This small molecule binds to this protein.
Small molecule (SMILES): OC[C@@H]1N[C@H](CO)[C@@H](O)[C@@H]1O

Sequence of chain 2.A:
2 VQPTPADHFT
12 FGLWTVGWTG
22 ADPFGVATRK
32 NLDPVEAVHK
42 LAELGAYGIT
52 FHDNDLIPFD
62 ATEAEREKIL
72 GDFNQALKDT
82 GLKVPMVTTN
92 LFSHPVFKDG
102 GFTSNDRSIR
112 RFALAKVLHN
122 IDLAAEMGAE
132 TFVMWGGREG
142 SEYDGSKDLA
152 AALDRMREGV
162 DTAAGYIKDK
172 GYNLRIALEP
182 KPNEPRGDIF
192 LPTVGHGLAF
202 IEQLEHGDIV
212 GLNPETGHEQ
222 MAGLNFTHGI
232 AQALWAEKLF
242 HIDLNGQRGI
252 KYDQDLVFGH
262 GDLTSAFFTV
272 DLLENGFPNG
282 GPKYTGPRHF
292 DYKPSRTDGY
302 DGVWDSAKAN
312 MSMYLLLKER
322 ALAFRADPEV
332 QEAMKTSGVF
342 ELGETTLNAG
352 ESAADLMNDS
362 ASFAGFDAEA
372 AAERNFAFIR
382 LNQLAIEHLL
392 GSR

Binding-site contacts:
Ligand atom O6 contacts residue MN1 of chain 2.E at 2.4 Å.
Ligand atom N5 contacts residue GLU180 of chain 2.A at 3.4 Å (salt-bridge).
Ligand atom O6 contacts residue ASP292 of chain 2.A at 2.9 Å (salt-bridge).
Ligand atom C2 contacts residue GLU180 of chain 2.A at 3.9 Å.
Ligand atom O3 contacts residue GLU180 of chain 2.A at 2.9 Å (salt-bridge).
Ligand atom O6 contacts residue GLU216 of chain 2.A at 3.0 Å (salt-bridge).
Ligand atom C2 contacts residue TRP15 of chain 2.A at 3.7 Å (hydrophobic).
Ligand atom C2 contacts residue MN1 of chain 2.E at 3.6 Å.
Ligand atom C5 contacts residue HIS53 of chain 2.A at 4.0 Å.
Ligand atom O4 contacts residue TRP136 of chain 2.A at 3.5 Å.
Ligand atom C2 contacts residue ASP244 of chain 2.A at 3.9 Å.
Ligand atom O3 contacts residue TRP136 of chain 2.A at 3.4 Å.
Ligand atom N5 contacts residue TRP15 of chain 2.A at 3.7 Å.
Ligand atom C6 contacts residue ASP292 of chain 2.A at 3.3 Å.
Ligand atom O4 contacts residue HIS53 of chain 2.A at 2.8 Å (h-bond).
Ligand atom C4 contacts residue HIS53 of chain 2.A at 3.7 Å.
Ligand atom N5 contacts residue ASP292 of chain 2.A at 2.8 Å (salt-bridge).
Ligand atom N5 contacts residue ASP244 of chain 2.A at 3.5 Å (salt-bridge).
Ligand atom O1 contacts residue MN1 of chain 2.E at 3.9 Å.
Ligand atom O1 contacts residue TRP15 of chain 2.A at 3.7 Å.
Ligand atom C1 contacts residue MET87 of chain 2.A at 3.5 Å (hydrophobic).
Ligand atom N5 contacts residue MN1 of chain 2.E at 2.5 Å.
Ligand atom C5 contacts residue ASP292 of chain 2.A at 3.5 Å.
Ligand atom C1 contacts residue ASN214 of chain 2.A at 4.0 Å.
Ligand atom C3 contacts residue GLU180 of chain 2.A at 3.8 Å.
Ligand atom C6 contacts residue GLU180 of chain 2.A at 3.6 Å.
Ligand atom C1 contacts residue ASP244 of chain 2.A at 3.3 Å.
Ligand atom O3 contacts residue VAL134 of chain 2.A at 3.2 Å.
Ligand atom O1 contacts residue MET87 of chain 2.A at 3.1 Å.
Ligand atom O6 contacts residue HIS219 of chain 2.A at 3.7 Å.
Ligand atom C3 contacts residue TRP136 of chain 2.A at 3.9 Å (hydrophobic).
Ligand atom O1 contacts residue HIS290 of chain 2.A at 3.2 Å.
Ligand atom C1 contacts residue GLU180 of chain 2.A at 3.8 Å.
Ligand atom O4 contacts residue PHE93 of chain 2.A at 3.7 Å.
Ligand atom C5 contacts residue MN1 of chain 2.E at 3.4 Å.
Ligand atom O6 contacts residue GLU180 of chain 2.A at 2.6 Å (salt-bridge).
Ligand atom C6 contacts residue MN1 of chain 2.E at 3.2 Å.
Ligand atom C1 contacts residue MN1 of chain 2.E at 3.8 Å.
Ligand atom O1 contacts residue ASP244 of chain 2.A at 2.8 Å (salt-bridge).
Ligand atom C4 contacts residue TRP136 of chain 2.A at 3.5 Å (hydrophobic).